Binding-site contacts:
Ligand atom C3 contacts residue TYR146 of chain 1.D at 4.4 Å (hydrophobic).
Ligand atom C6 contacts residue TYR146 of chain 1.D at 4.5 Å (hydrophobic).
Ligand atom C6 contacts residue SER131 of chain 1.D at 3.9 Å.
Ligand atom C2 contacts residue ASN129 of chain 1.D at 2.5 Å.
Ligand atom C7 contacts residue ASN129 of chain 1.D at 3.4 Å.
Ligand atom O7 contacts residue ASN129 of chain 1.D at 3.4 Å (h-bond).
Ligand atom C8 contacts residue ASP300 of chain 1.D at 4.4 Å.
Ligand atom C5 contacts residue ASN129 of chain 1.D at 3.7 Å.
Ligand atom O7 contacts residue ASN104 of chain 1.D at 3.8 Å.
Ligand atom C3 contacts residue ASN129 of chain 1.D at 3.8 Å.
Ligand atom C5 contacts residue TYR146 of chain 1.D at 4.1 Å (hydrophobic).
Ligand atom C4 contacts residue ASN129 of chain 1.D at 4.2 Å.
Ligand atom N2 contacts residue ASN129 of chain 1.D at 2.9 Å (h-bond).
Ligand atom O5 contacts residue ASN129 of chain 1.D at 2.4 Å (h-bond).
Ligand atom C1 contacts residue TYR146 of chain 1.D at 4.2 Å (hydrophobic).
Ligand atom O6 contacts residue ASN101 of chain 1.D at 4.2 Å.
Ligand atom O7 contacts residue TYR146 of chain 1.D at 4.3 Å.
Ligand atom C1 contacts residue ASN129 of chain 1.D at 1.4 Å.

Sequence of chain 1.D:
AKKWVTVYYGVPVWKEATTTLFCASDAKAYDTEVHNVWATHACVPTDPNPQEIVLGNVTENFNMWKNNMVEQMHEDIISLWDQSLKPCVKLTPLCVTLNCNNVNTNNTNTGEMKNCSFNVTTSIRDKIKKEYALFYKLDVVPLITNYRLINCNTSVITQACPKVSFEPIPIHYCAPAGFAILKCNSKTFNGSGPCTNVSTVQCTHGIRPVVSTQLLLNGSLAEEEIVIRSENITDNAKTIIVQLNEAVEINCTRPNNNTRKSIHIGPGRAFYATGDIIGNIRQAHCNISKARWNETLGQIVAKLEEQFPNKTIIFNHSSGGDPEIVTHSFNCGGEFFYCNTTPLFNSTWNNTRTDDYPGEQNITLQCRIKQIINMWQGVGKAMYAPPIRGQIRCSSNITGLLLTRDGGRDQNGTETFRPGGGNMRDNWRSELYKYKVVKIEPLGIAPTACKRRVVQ

A protein and the small-molecule ligand that binds it are described below.
Small molecule (SMILES): CC(=O)N[C@H]1[C@H](O[C@H]2[C@H](O)[C@@H](NC(C)=O)CO[C@@H]2CO)O[C@H](CO)[C@@H](O)[C@@H]1O